Sequence of chain 1.B:
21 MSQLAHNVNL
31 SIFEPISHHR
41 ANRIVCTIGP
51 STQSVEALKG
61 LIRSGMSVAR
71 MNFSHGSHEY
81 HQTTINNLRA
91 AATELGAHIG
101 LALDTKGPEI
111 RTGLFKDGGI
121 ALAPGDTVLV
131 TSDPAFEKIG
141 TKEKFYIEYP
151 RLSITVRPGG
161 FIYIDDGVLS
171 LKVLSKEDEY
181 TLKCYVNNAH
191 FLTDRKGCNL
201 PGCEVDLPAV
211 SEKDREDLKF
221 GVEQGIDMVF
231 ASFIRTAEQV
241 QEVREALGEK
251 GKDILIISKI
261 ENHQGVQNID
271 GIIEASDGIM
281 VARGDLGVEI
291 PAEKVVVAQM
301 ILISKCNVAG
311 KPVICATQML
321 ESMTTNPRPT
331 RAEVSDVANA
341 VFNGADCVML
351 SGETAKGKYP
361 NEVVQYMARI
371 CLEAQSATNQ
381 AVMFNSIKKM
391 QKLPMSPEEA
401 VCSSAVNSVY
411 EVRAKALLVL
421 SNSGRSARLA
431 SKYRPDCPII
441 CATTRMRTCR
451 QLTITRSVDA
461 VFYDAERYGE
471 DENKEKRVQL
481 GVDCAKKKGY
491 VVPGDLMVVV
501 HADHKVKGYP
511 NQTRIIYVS

The small molecule below binds the protein below.
Small molecule (SMILES): O=P(O)(O)OC[C@H]1O[C@@](CO)(OP(=O)(O)O)[C@@H](O)[C@@H]1O

Binding-site contacts:
Ligand atom O4P contacts residue SER423 of chain 1.B at 3.4 Å (h-bond).
Ligand atom P1 contacts residue ARG477 of chain 1.B at 3.6 Å.
Ligand atom O2P contacts residue ARG477 of chain 1.B at 2.8 Å (salt-bridge).
Ligand atom P2 contacts residue ASN422 of chain 1.B at 3.9 Å.
Ligand atom P2 contacts residue SER421 of chain 1.B at 3.8 Å.
Ligand atom O1P contacts residue ARG477 of chain 1.B at 2.8 Å (salt-bridge).
Ligand atom O6P contacts residue SER423 of chain 1.B at 2.9 Å (h-bond).
Ligand atom P2 contacts residue SER423 of chain 1.B at 3.2 Å.
Ligand atom O1 contacts residue GLY508 of chain 1.B at 2.7 Å (h-bond).
Ligand atom O1P contacts residue LYS474 of chain 1.B at 2.6 Å (salt-bridge).
Ligand atom P2 contacts residue SER426 of chain 1.B at 3.5 Å.
Ligand atom O3 contacts residue ALA502 of chain 1.B at 3.1 Å (h-bond).
Ligand atom C1 contacts residue GLY508 of chain 1.B at 3.7 Å.
Ligand atom O4P contacts residue SER421 of chain 1.B at 2.5 Å (h-bond).
Ligand atom O4P contacts residue SER426 of chain 1.B at 2.7 Å (h-bond).
Ligand atom C1 contacts residue VAL506 of chain 1.B at 3.7 Å (hydrophobic).
Ligand atom O3P contacts residue LYS474 of chain 1.B at 3.7 Å.
Ligand atom O1 contacts residue LYS507 of chain 1.B at 3.4 Å.
Ligand atom O4P contacts residue ARG425 of chain 1.B at 3.6 Å (salt-bridge).
Ligand atom C5 contacts residue LEU420 of chain 1.B at 3.7 Å (hydrophobic).
Ligand atom O2 contacts residue ASN422 of chain 1.B at 3.7 Å.
Ligand atom C4 contacts residue LEU420 of chain 1.B at 3.1 Å (hydrophobic).
Ligand atom O6P contacts residue ARG425 of chain 1.B at 3.7 Å.
Ligand atom O5P contacts residue SER423 of chain 1.B at 2.9 Å (h-bond).
Ligand atom O4 contacts residue HIS501 of chain 1.B at 3.4 Å.
Ligand atom O5 contacts residue TYR509 of chain 1.B at 3.6 Å (h-bond).
Ligand atom O5P contacts residue ASN422 of chain 1.B at 2.8 Å (h-bond).
Ligand atom C6 contacts residue SER426 of chain 1.B at 3.8 Å.
Ligand atom C1 contacts residue ALA502 of chain 1.B at 3.6 Å (hydrophobic).
Ligand atom C6 contacts residue LEU420 of chain 1.B at 3.4 Å (hydrophobic).
Ligand atom O3 contacts residue HIS501 of chain 1.B at 3.5 Å.
Ligand atom P1 contacts residue LYS474 of chain 1.B at 3.7 Å.
Ligand atom O2P contacts residue ASN422 of chain 1.B at 3.0 Å (h-bond).
Ligand atom O5P contacts residue SER421 of chain 1.B at 3.8 Å.
Ligand atom O3 contacts residue LYS474 of chain 1.B at 3.6 Å.
Ligand atom O4 contacts residue PRO510 of chain 1.B at 3.7 Å.
Ligand atom O6 contacts residue SER426 of chain 1.B at 3.1 Å (h-bond).
Ligand atom C3 contacts residue ALA502 of chain 1.B at 3.5 Å (hydrophobic).
Ligand atom O4 contacts residue LEU420 of chain 1.B at 2.5 Å (h-bond).
Ligand atom O4P contacts residue ASN422 of chain 1.B at 3.9 Å.